The small molecule below binds the protein below.
Small molecule (SMILES): C=CCNc1nc(N)c(C(=O)c2ccccn2)s1

Binding-site contacts:
Ligand atom C10 contacts residue ASP153 of chain 1.A at 3.4 Å.
Ligand atom N3 contacts residue PHE88 of chain 1.A at 4.0 Å.
Ligand atom N3 contacts residue ALA39 of chain 1.A at 3.6 Å.
Ligand atom S13 contacts residue ILE18 of chain 1.A at 3.7 Å.
Ligand atom C8 contacts residue VAL26 of chain 1.A at 3.8 Å (hydrophobic).
Ligand atom N1 contacts residue PHE90 of chain 1.A at 3.8 Å.
Ligand atom N1 contacts residue GLU89 of chain 1.A at 4.1 Å.
Ligand atom C16 contacts residue ILE18 of chain 1.A at 3.8 Å (hydrophobic).
Ligand atom N3 contacts residue GLU89 of chain 1.A at 2.8 Å (salt-bridge).
Ligand atom N3 contacts residue LEU91 of chain 1.A at 4.1 Å.
Ligand atom O12 contacts residue LEU142 of chain 1.A at 3.7 Å.
Ligand atom C18 contacts residue ASP94 of chain 1.A at 3.8 Å.
Ligand atom C16 contacts residue LEU91 of chain 1.A at 3.5 Å (hydrophobic).
Ligand atom O12 contacts residue ALA152 of chain 1.A at 3.5 Å.
Ligand atom C14 contacts residue LEU91 of chain 1.A at 3.5 Å (hydrophobic).
Ligand atom C16 contacts residue PHE90 of chain 1.A at 3.8 Å (hydrophobic).
Ligand atom N15 contacts residue ILE18 of chain 1.A at 3.9 Å.
Ligand atom C2 contacts residue LEU142 of chain 1.A at 3.3 Å (hydrophobic).
Ligand atom C11 contacts residue ASP153 of chain 1.A at 3.4 Å.
Ligand atom N15 contacts residue PHE90 of chain 1.A at 3.4 Å.
Ligand atom N15 contacts residue LEU91 of chain 1.A at 2.7 Å (h-bond).
Ligand atom C2 contacts residue ALA39 of chain 1.A at 3.5 Å (hydrophobic).
Ligand atom C2 contacts residue LEU91 of chain 1.A at 4.0 Å (hydrophobic).
Ligand atom C2 contacts residue GLU89 of chain 1.A at 3.9 Å.
Ligand atom C17 contacts residue LEU91 of chain 1.A at 3.9 Å (hydrophobic).
Ligand atom C4 contacts residue LEU142 of chain 1.A at 3.4 Å (hydrophobic).
Ligand atom C14 contacts residue PHE90 of chain 1.A at 4.2 Å (hydrophobic).
Ligand atom C18 contacts residue ILE18 of chain 1.A at 3.9 Å (hydrophobic).
Ligand atom N1 contacts residue ALA39 of chain 1.A at 3.8 Å.
Ligand atom C14 contacts residue ILE18 of chain 1.A at 3.9 Å (hydrophobic).
Ligand atom C17 contacts residue GLN93 of chain 1.A at 3.9 Å.
Ligand atom C4 contacts residue ALA39 of chain 1.A at 3.9 Å (hydrophobic).
Ligand atom N1 contacts residue LEU142 of chain 1.A at 3.9 Å.
Ligand atom C5 contacts residue LEU142 of chain 1.A at 3.6 Å (hydrophobic).
Ligand atom N1 contacts residue LEU91 of chain 1.A at 3.1 Å (h-bond).
Ligand atom N3 contacts residue VAL72 of chain 1.A at 3.6 Å.
Ligand atom C9 contacts residue VAL26 of chain 1.A at 4.0 Å (hydrophobic).
Ligand atom N8 contacts residue ILE18 of chain 1.A at 4.0 Å.
Ligand atom N3 contacts residue LEU142 of chain 1.A at 3.5 Å.
Ligand atom N8 contacts residue VAL26 of chain 1.A at 3.6 Å.

Sequence of chain 1.A:
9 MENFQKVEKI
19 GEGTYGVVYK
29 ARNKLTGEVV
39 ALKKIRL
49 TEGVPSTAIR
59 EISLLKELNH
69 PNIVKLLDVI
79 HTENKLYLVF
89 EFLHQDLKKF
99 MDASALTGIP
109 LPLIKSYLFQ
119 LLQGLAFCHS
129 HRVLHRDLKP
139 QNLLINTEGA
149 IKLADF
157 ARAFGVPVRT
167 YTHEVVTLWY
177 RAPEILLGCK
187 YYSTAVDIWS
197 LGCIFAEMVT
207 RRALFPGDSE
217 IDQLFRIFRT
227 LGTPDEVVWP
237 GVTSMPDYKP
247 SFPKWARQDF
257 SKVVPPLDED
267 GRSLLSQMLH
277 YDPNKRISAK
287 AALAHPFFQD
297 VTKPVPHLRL